Binding-site contacts:
Ligand atom CE1 contacts residue LYS71 of chain 1.E at 3.5 Å.
Ligand atom CA contacts residue GLN49 of chain 1.E at 3.5 Å.
Ligand atom CZ contacts residue ILE38 of chain 1.E at 3.3 Å (hydrophobic).
Ligand atom O contacts residue HIS73 of chain 1.E at 3.4 Å.
Ligand atom N contacts residue GLN49 of chain 1.E at 2.9 Å (h-bond).
Ligand atom CG contacts residue GLN49 of chain 1.E at 3.8 Å.
Ligand atom CE1 contacts residue MET39 of chain 1.E at 3.7 Å (hydrophobic).
Ligand atom CA contacts residue TYR77 of chain 1.E at 3.7 Å (hydrophobic).
Ligand atom N contacts residue PHE32 of chain 1.E at 3.5 Å.
Ligand atom CD2 contacts residue GLN49 of chain 1.E at 3.3 Å.
Ligand atom CD1 contacts residue MET39 of chain 1.E at 3.4 Å (hydrophobic).
Ligand atom CA contacts residue GLN49 of chain 1.E at 3.3 Å.
Ligand atom N contacts residue LEU31 of chain 1.E at 3.8 Å.
Ligand atom CE2 contacts residue GLY35 of chain 1.E at 3.6 Å.
Ligand atom CE1 contacts residue GLY35 of chain 1.E at 3.7 Å.
Ligand atom C contacts residue VAL70 of chain 1.E at 3.6 Å (hydrophobic).
Ligand atom CZ2 contacts residue GLY35 of chain 1.E at 3.8 Å.
Ligand atom CD1 contacts residue LEU31 of chain 1.E at 3.8 Å (hydrophobic).
Ligand atom O contacts residue LYS28 of chain 1.E at 3.2 Å.
Ligand atom C contacts residue LYS28 of chain 1.E at 3.7 Å.
Ligand atom CD1 contacts residue GLY35 of chain 1.E at 3.7 Å.
Ligand atom N contacts residue LYS28 of chain 1.E at 3.1 Å (salt-bridge).
Ligand atom CE2 contacts residue ILE38 of chain 1.E at 3.5 Å (hydrophobic).
Ligand atom O contacts residue VAL70 of chain 1.E at 3.5 Å.
Ligand atom CZ2 contacts residue LEU34 of chain 1.E at 3.7 Å (hydrophobic).
Ligand atom CD2 contacts residue HIS73 of chain 1.E at 3.7 Å.
Ligand atom C contacts residue GLN49 of chain 1.E at 3.5 Å.
Ligand atom O contacts residue TYR77 of chain 1.E at 2.8 Å (h-bond).
Ligand atom CB contacts residue GLN49 of chain 1.E at 3.3 Å.
Ligand atom CE2 contacts residue HIS50 of chain 1.E at 3.6 Å.
Ligand atom O contacts residue LEU31 of chain 1.E at 3.7 Å.
Ligand atom O contacts residue GLN49 of chain 1.E at 3.5 Å.
Ligand atom NE1 contacts residue GLY35 of chain 1.E at 3.3 Å.
Ligand atom CD2 contacts residue HIS50 of chain 1.E at 3.6 Å.
Ligand atom CD2 contacts residue TYR44 of chain 1.E at 3.8 Å (hydrophobic).
Ligand atom OH contacts residue LYS71 of chain 1.E at 3.7 Å.
Ligand atom CE2 contacts residue VAL70 of chain 1.E at 3.6 Å (hydrophobic).
Ligand atom NE1 contacts residue LEU31 of chain 1.E at 2.8 Å (h-bond).
Ligand atom CH2 contacts residue LEU34 of chain 1.E at 3.7 Å (hydrophobic).
Ligand atom C contacts residue TYR77 of chain 1.E at 3.4 Å (hydrophobic).

This protein binds this small molecule.
Small molecule (SMILES): CC(=O)N[C@H](C(=O)N[C@@H](CO)C(=O)N[C@@H](Cc1ccccc1)C(=O)N[C@@H](C)C(=O)N[C@@H](CCC(=O)O)C(=O)N[C@@H](Cc1ccc(O)cc1)C(=O)N[C@@H](CC1=c2ccccc2=NC1)C(=O)N[C@@H](C)C(=O)N[C@@H](CC(C)C)C(=O)N[C@@H](CC(C)C)C(=O)N[C@@H]1CCC[C@@H]1C(=O)N1CCC[C@H]1C(N)=O)[C@@H](C)O

Sequence of chain 1.E:
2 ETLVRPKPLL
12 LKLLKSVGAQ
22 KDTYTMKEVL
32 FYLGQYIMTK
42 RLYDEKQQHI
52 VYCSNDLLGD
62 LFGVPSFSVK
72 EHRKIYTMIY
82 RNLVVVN